Sequence of chain 1.D:
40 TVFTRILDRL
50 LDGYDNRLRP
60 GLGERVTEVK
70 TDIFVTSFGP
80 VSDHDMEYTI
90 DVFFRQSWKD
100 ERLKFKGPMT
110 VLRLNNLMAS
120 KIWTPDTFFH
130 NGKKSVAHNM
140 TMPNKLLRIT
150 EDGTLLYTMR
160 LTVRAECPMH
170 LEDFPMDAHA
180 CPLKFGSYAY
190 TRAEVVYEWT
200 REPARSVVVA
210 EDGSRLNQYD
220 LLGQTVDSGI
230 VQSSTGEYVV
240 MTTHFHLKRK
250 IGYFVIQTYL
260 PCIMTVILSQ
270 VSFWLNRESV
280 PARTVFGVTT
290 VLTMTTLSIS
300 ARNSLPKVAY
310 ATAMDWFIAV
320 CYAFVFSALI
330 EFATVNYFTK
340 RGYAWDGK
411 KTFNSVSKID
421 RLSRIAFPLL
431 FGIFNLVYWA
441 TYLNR

Sequence of chain 1.E:
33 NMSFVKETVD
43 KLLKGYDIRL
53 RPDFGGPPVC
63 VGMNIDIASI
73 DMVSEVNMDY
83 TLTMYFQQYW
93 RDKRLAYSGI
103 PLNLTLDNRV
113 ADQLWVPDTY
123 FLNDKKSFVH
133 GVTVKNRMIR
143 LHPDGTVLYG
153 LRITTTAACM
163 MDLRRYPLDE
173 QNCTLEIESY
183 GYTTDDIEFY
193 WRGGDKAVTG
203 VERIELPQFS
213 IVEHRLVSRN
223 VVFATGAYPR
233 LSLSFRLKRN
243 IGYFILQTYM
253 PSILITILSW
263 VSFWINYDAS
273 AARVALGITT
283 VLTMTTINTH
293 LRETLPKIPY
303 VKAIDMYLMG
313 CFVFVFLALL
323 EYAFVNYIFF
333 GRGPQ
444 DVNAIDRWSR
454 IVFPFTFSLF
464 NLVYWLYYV

Sequence of chain 1.A:
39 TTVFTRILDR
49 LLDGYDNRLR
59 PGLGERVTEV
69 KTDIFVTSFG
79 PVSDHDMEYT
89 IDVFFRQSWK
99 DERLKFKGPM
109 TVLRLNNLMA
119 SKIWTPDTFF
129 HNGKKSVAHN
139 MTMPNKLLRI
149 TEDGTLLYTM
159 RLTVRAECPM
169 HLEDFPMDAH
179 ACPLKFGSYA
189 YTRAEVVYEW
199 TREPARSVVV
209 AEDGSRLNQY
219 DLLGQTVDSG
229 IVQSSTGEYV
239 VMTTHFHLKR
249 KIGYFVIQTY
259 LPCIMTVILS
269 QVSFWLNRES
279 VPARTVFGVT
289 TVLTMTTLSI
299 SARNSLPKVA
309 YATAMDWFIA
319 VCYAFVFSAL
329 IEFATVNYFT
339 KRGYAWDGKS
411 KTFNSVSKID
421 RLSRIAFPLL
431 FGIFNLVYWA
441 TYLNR

The small molecule below binds the protein below.
Small molecule (SMILES): CC(=O)N[C@H]1[C@H](O[C@H]2[C@H](O)[C@@H](NC(C)=O)CO[C@@H]2CO)O[C@H](CO)[C@@H](O[C@@H]2O[C@H](CO[C@H]3O[C@H](CO)[C@@H](O)[C@H](O)[C@@H]3O)[C@@H](O)[C@H](O[C@H]3O[C@H](CO)[C@@H](O)[C@H](O)[C@@H]3O)[C@@H]2O)[C@@H]1O

Binding-site contacts:
Ligand atom C7 contacts residue ASN138 of chain 1.D at 3.7 Å.
Ligand atom C4 contacts residue LEU116 of chain 1.A at 4.3 Å (hydrophobic).
Ligand atom O6 contacts residue PRO142 of chain 1.D at 3.3 Å.
Ligand atom N2 contacts residue ASN138 of chain 1.D at 2.9 Å (h-bond).
Ligand atom C8 contacts residue MAN7 of chain 1.G at 3.3 Å.
Ligand atom O6 contacts residue SER119 of chain 1.A at 4.1 Å.
Ligand atom C2 contacts residue MAN8 of chain 1.G at 4.4 Å.
Ligand atom C5 contacts residue ASN138 of chain 1.D at 3.7 Å.
Ligand atom O5 contacts residue PRO142 of chain 1.D at 3.9 Å.
Ligand atom O4 contacts residue LEU116 of chain 1.A at 3.3 Å.
Ligand atom C1 contacts residue ASN138 of chain 1.D at 1.4 Å.
Ligand atom C6 contacts residue SER119 of chain 1.A at 4.4 Å.
Ligand atom C2 contacts residue ASN138 of chain 1.D at 2.5 Å.
Ligand atom N2 contacts residue MAN8 of chain 1.G at 3.5 Å (h-bond).
Ligand atom C3 contacts residue ASP114 of chain 1.E at 4.4 Å.
Ligand atom N2 contacts residue ASP114 of chain 1.E at 4.3 Å.
Ligand atom C8 contacts residue MAN8 of chain 1.G at 3.9 Å.
Ligand atom C5 contacts residue PRO142 of chain 1.D at 4.0 Å (hydrophobic).
Ligand atom C1 contacts residue PRO142 of chain 1.D at 4.0 Å (hydrophobic).
Ligand atom C7 contacts residue MAN7 of chain 1.G at 4.3 Å.
Ligand atom C4 contacts residue ASN138 of chain 1.D at 4.2 Å.
Ligand atom O6 contacts residue THR140 of chain 1.D at 4.3 Å.
Ligand atom C6 contacts residue PRO142 of chain 1.D at 4.2 Å (hydrophobic).
Ligand atom O6 contacts residue MET141 of chain 1.D at 3.3 Å (h-bond).
Ligand atom O3 contacts residue ASP114 of chain 1.E at 4.3 Å.
Ligand atom O5 contacts residue ASN138 of chain 1.D at 2.4 Å (h-bond).
Ligand atom C3 contacts residue ASN138 of chain 1.D at 3.8 Å.
Ligand atom O7 contacts residue ASN138 of chain 1.D at 4.1 Å.
Ligand atom C6 contacts residue LEU116 of chain 1.A at 4.1 Å (hydrophobic).
Ligand atom C7 contacts residue MAN8 of chain 1.G at 4.2 Å.